A protein and the small-molecule ligand that binds it are described below.
Small molecule (SMILES): CC(=O)N[C@H]1[C@H](O[C@H]2[C@H](O)[C@@H](NC(C)=O)CO[C@@H]2CO)O[C@H](CO)[C@@H](O)[C@@H]1O

Sequence of chain 1.A:
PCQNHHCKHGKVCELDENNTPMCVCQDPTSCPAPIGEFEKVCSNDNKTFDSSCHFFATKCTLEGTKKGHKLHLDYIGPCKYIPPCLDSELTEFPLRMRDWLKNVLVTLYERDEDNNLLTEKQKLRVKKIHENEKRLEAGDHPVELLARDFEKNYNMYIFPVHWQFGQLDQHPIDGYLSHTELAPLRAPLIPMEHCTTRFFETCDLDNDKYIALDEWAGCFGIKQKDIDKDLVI

Binding-site contacts:
Ligand atom C8 contacts residue ASN46 of chain 1.A at 4.3 Å.
Ligand atom C3 contacts residue TYR81 of chain 1.A at 4.1 Å (hydrophobic).
Ligand atom C6 contacts residue CYS79 of chain 1.A at 3.2 Å (hydrophobic).
Ligand atom C2 contacts residue ASN46 of chain 1.A at 2.5 Å.
Ligand atom C4 contacts residue ASN46 of chain 1.A at 4.2 Å.
Ligand atom C7 contacts residue LYS80 of chain 1.A at 4.0 Å.
Ligand atom O4 contacts residue CYS79 of chain 1.A at 4.4 Å.
Ligand atom C5 contacts residue TYR81 of chain 1.A at 4.3 Å (hydrophobic).
Ligand atom C1 contacts residue LYS80 of chain 1.A at 4.5 Å.
Ligand atom C3 contacts residue ASN46 of chain 1.A at 3.8 Å.
Ligand atom O7 contacts residue ASN46 of chain 1.A at 3.1 Å (h-bond).
Ligand atom O7 contacts residue CYS79 of chain 1.A at 4.1 Å.
Ligand atom O4 contacts residue LYS80 of chain 1.A at 3.9 Å.
Ligand atom N2 contacts residue CYS79 of chain 1.A at 4.3 Å.
Ligand atom C1 contacts residue TYR81 of chain 1.A at 4.1 Å (hydrophobic).
Ligand atom C2 contacts residue TYR81 of chain 1.A at 4.2 Å (hydrophobic).
Ligand atom C4 contacts residue TYR81 of chain 1.A at 4.5 Å (hydrophobic).
Ligand atom O5 contacts residue ASN46 of chain 1.A at 2.4 Å (h-bond).
Ligand atom O7 contacts residue TYR81 of chain 1.A at 3.6 Å.
Ligand atom N2 contacts residue ASN46 of chain 1.A at 2.9 Å (h-bond).
Ligand atom O6 contacts residue TYR81 of chain 1.A at 4.3 Å.
Ligand atom O5 contacts residue TYR81 of chain 1.A at 3.5 Å.
Ligand atom C8 contacts residue CYS79 of chain 1.A at 3.4 Å (hydrophobic).
Ligand atom C7 contacts residue TYR81 of chain 1.A at 4.3 Å (hydrophobic).
Ligand atom O5 contacts residue CYS79 of chain 1.A at 4.1 Å.
Ligand atom C5 contacts residue ASN46 of chain 1.A at 3.6 Å.
Ligand atom C3 contacts residue LYS80 of chain 1.A at 4.3 Å.
Ligand atom C6 contacts residue TYR81 of chain 1.A at 4.4 Å (hydrophobic).
Ligand atom C5 contacts residue LYS80 of chain 1.A at 4.2 Å.
Ligand atom C7 contacts residue ASN46 of chain 1.A at 3.2 Å.
Ligand atom C1 contacts residue ASN46 of chain 1.A at 1.4 Å.
Ligand atom C8 contacts residue LYS80 of chain 1.A at 4.5 Å.
Ligand atom C5 contacts residue CYS79 of chain 1.A at 3.5 Å (hydrophobic).
Ligand atom O7 contacts residue LYS80 of chain 1.A at 3.5 Å.
Ligand atom C7 contacts residue CYS79 of chain 1.A at 3.8 Å (hydrophobic).
Ligand atom O4 contacts residue TYR81 of chain 1.A at 3.5 Å (h-bond).
Ligand atom O3 contacts residue TYR81 of chain 1.A at 4.3 Å.